Binding-site contacts:
Ligand atom C1 contacts residue ARG88 of chain 1.E at 4.0 Å.
Ligand atom O3 contacts residue ART1 of chain 1.TA at 2.4 Å (h-bond).
Ligand atom C1 contacts residue HPA1 of chain 1.RA at 2.7 Å.
Ligand atom O4 contacts residue ARG45 of chain 1.C at 3.7 Å.
Ligand atom C5 contacts residue HIS7 of chain 1.C at 3.6 Å.
Ligand atom C3 contacts residue MET183 of chain 1.E at 3.8 Å (hydrophobic).
Ligand atom O3 contacts residue ARG45 of chain 1.C at 4.0 Å.
Ligand atom C5 contacts residue TYR160 of chain 1.E at 3.9 Å (hydrophobic).
Ligand atom O2 contacts residue ART1 of chain 1.TA at 3.1 Å (h-bond).
Ligand atom C2 contacts residue ART1 of chain 1.TA at 3.0 Å.
Ligand atom O4 contacts residue ART1 of chain 1.TA at 3.0 Å (h-bond).
Ligand atom C3 contacts residue GLU184 of chain 1.E at 3.4 Å.
Ligand atom O2 contacts residue ARG88 of chain 1.E at 3.1 Å (salt-bridge).
Ligand atom O2 contacts residue SER91 of chain 1.E at 4.0 Å.
Ligand atom O2 contacts residue GLU182 of chain 1.E at 3.3 Å.
Ligand atom C2 contacts residue SER91 of chain 1.E at 4.0 Å.
Ligand atom C4 contacts residue ART1 of chain 1.TA at 3.4 Å.
Ligand atom O2 contacts residue MET183 of chain 1.E at 2.8 Å (h-bond).
Ligand atom C1 contacts residue SER91 of chain 1.E at 3.0 Å.
Ligand atom O5 contacts residue HPA1 of chain 1.RA at 4.1 Å.
Ligand atom O3 contacts residue VAL66 of chain 1.E at 3.9 Å.
Ligand atom O5 contacts residue TYR160 of chain 1.E at 3.9 Å.
Ligand atom C4 contacts residue HPA1 of chain 1.RA at 3.8 Å.
Ligand atom C5 contacts residue HPA1 of chain 1.RA at 3.7 Å.
Ligand atom C4 contacts residue ARG45 of chain 1.C at 3.9 Å.
Ligand atom O4 contacts residue HPA1 of chain 1.RA at 3.0 Å (h-bond).
Ligand atom O4 contacts residue SER91 of chain 1.E at 2.9 Å (h-bond).
Ligand atom O3 contacts residue GLU184 of chain 1.E at 2.6 Å (salt-bridge).
Ligand atom C2 contacts residue MET183 of chain 1.E at 3.9 Å (hydrophobic).
Ligand atom C2 contacts residue ARG88 of chain 1.E at 4.1 Å.
Ligand atom C2 contacts residue HPA1 of chain 1.RA at 3.2 Å.
Ligand atom C2 contacts residue GLU182 of chain 1.E at 4.1 Å.
Ligand atom O5 contacts residue ARG45 of chain 1.C at 4.1 Å.
Ligand atom O5 contacts residue HIS7 of chain 1.C at 2.8 Å (h-bond).
Ligand atom C3 contacts residue ART1 of chain 1.TA at 3.4 Å.
Ligand atom C1 contacts residue ART1 of chain 1.TA at 2.1 Å.
Ligand atom O2 contacts residue GLU184 of chain 1.E at 2.4 Å (salt-bridge).
Ligand atom C2 contacts residue GLU184 of chain 1.E at 3.5 Å.
Ligand atom C3 contacts residue VAL66 of chain 1.E at 4.1 Å (hydrophobic).
Ligand atom C5 contacts residue MET183 of chain 1.E at 4.1 Å (hydrophobic).

A small-molecule ligand and the protein it binds are described below.
Small molecule (SMILES): OC[C@H]1OC[C@H](O)[C@@H]1O

Sequence of chain 1.C:
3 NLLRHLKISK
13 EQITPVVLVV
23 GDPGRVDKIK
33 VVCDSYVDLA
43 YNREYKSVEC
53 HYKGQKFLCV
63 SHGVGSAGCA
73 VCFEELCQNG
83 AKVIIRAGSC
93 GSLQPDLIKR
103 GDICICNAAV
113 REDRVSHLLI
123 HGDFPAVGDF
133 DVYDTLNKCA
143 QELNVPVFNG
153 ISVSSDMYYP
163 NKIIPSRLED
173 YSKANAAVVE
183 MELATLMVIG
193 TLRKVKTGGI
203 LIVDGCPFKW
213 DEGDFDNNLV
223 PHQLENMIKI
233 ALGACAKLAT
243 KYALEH

Sequence of chain 1.E:
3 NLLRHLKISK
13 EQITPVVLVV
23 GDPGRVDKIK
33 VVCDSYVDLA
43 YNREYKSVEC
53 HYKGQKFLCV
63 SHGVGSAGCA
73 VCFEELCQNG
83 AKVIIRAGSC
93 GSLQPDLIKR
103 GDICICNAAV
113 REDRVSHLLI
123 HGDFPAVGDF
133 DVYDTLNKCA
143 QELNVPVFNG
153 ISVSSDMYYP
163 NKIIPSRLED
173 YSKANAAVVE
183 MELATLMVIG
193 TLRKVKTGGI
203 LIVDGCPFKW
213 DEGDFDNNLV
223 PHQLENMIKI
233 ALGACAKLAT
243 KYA